Binding-site contacts:
Ligand atom OAI contacts residue HIS91 of chain 1.B at 3.2 Å.
Ligand atom CAG contacts residue CYS140 of chain 1.B at 1.9 Å (hydrophobic).
Ligand atom OAI contacts residue GLY90 of chain 1.B at 3.5 Å (h-bond).
Ligand atom CAD contacts residue CYS140 of chain 1.B at 3.3 Å (hydrophobic).
Ligand atom OAI contacts residue CYS140 of chain 1.B at 3.0 Å (h-bond).
Ligand atom CD11 contacts residue TRP192 of chain 1.B at 3.2 Å (hydrophobic).
Ligand atom CAM contacts residue ALA47 of chain 1.B at 3.7 Å (hydrophobic).
Ligand atom CAP contacts residue LEU175 of chain 1.B at 3.6 Å (hydrophobic).
Ligand atom NAL contacts residue LEU175 of chain 1.B at 2.9 Å (h-bond).
Ligand atom CD1 contacts residue ALA47 of chain 1.B at 3.5 Å (hydrophobic).
Ligand atom C1 contacts residue LEU175 of chain 1.B at 3.5 Å (hydrophobic).
Ligand atom CA contacts residue VAL177 of chain 1.B at 3.6 Å (hydrophobic).
Ligand atom O contacts residue VAL177 of chain 1.B at 3.0 Å (h-bond).
Ligand atom N1 contacts residue VAL43 of chain 1.B at 3.7 Å.
Ligand atom O1 contacts residue HIS91 of chain 1.B at 3.3 Å.
Ligand atom NAK contacts residue CYS140 of chain 1.B at 3.5 Å (h-bond).
Ligand atom CAF contacts residue CYS140 of chain 1.B at 3.1 Å (hydrophobic).
Ligand atom N contacts residue VAL177 of chain 1.B at 3.3 Å (h-bond).
Ligand atom CAH contacts residue HIS91 of chain 1.B at 3.4 Å.
Ligand atom CD1 contacts residue ASN50 of chain 1.B at 3.1 Å.
Ligand atom OAI contacts residue GLY92 of chain 1.B at 3.1 Å (h-bond).
Ligand atom C2 contacts residue VAL177 of chain 1.B at 3.6 Å (hydrophobic).
Ligand atom CD2 contacts residue LYS46 of chain 1.B at 3.8 Å.
Ligand atom CAF contacts residue HIS91 of chain 1.B at 3.6 Å.
Ligand atom CAN contacts residue GLY90 of chain 1.B at 3.5 Å.
Ligand atom NAK contacts residue LEU175 of chain 1.B at 3.7 Å.
Ligand atom CAH contacts residue CYS140 of chain 1.B at 2.8 Å (hydrophobic).
Ligand atom NAK contacts residue HIS91 of chain 1.B at 3.6 Å.
Ligand atom CD11 contacts residue LEU175 of chain 1.B at 3.5 Å (hydrophobic).
Ligand atom CG contacts residue VAL177 of chain 1.B at 3.1 Å (hydrophobic).
Ligand atom OAJ contacts residue HIS91 of chain 1.B at 3.1 Å (h-bond).
Ligand atom OAE contacts residue CYS140 of chain 1.B at 2.8 Å.
Ligand atom CD1 contacts residue VAL177 of chain 1.B at 3.2 Å (hydrophobic).
Ligand atom C contacts residue VAL43 of chain 1.B at 3.7 Å (hydrophobic).
Ligand atom O1 contacts residue VAL43 of chain 1.B at 3.6 Å.
Ligand atom CB contacts residue VAL177 of chain 1.B at 2.9 Å (hydrophobic).
Ligand atom CA contacts residue VAL43 of chain 1.B at 3.6 Å (hydrophobic).
Ligand atom NAL contacts residue CYS140 of chain 1.B at 3.5 Å (h-bond).
Ligand atom CA1 contacts residue LEU175 of chain 1.B at 3.6 Å (hydrophobic).
Ligand atom O contacts residue ALA176 of chain 1.B at 3.0 Å.

Sequence of chain 1.B:
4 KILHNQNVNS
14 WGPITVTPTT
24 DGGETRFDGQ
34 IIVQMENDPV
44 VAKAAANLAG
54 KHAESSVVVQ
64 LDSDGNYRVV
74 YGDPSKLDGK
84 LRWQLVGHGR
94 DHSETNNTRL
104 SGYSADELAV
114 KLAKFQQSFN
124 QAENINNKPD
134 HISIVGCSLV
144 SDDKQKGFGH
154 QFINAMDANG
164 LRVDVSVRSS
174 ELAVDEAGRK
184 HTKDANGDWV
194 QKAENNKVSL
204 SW

The protein below binds the small molecule below.
Small molecule (SMILES): CCOC(=O)[C@@H](O)CC(=O)N(CC(C)C)NC(=O)[C@H](CC(C)C)NC(=O)[C@H](CC(C)C)NC(=O)OCc1ccccc1